Sequence of chain 21.E:
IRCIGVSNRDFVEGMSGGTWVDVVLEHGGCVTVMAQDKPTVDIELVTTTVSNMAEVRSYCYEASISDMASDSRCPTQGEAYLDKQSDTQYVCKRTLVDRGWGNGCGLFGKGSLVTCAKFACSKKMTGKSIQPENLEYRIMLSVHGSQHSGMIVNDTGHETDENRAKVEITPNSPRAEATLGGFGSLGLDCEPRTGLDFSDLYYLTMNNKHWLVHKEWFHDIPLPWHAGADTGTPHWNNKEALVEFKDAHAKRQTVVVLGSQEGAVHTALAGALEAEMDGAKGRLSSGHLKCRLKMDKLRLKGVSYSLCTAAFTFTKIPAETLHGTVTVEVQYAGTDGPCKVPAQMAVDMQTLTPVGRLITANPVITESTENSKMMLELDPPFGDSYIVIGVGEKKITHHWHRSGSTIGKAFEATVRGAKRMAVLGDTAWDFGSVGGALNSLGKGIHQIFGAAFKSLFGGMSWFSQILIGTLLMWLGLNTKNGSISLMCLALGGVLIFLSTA

The small molecule below binds the protein below.
Small molecule (SMILES): CC(=O)N[C@H]1[C@H](O[C@H]2[C@H](O)[C@@H](NC(C)=O)CO[C@@H]2CO)O[C@H](CO)[C@@H](O)[C@@H]1O

Binding-site contacts:
Ligand atom N2 contacts residue ASN154 of chain 21.E at 4.0 Å.
Ligand atom C1 contacts residue ASN154 of chain 21.E at 3.1 Å.
Ligand atom O7 contacts residue ASN154 of chain 21.E at 3.2 Å (h-bond).
Ligand atom C8 contacts residue ASN154 of chain 21.E at 4.5 Å.
Ligand atom O7 contacts residue THR156 of chain 21.E at 4.5 Å.
Ligand atom N2 contacts residue THR156 of chain 21.E at 3.2 Å.
Ligand atom O5 contacts residue MET151 of chain 21.E at 4.2 Å.
Ligand atom C2 contacts residue ASN154 of chain 21.E at 4.1 Å.
Ligand atom O6 contacts residue MET151 of chain 21.E at 3.5 Å.
Ligand atom C7 contacts residue ASN154 of chain 21.E at 3.7 Å.
Ligand atom C2 contacts residue THR156 of chain 21.E at 3.9 Å.
Ligand atom C1 contacts residue THR156 of chain 21.E at 3.6 Å.
Ligand atom O5 contacts residue ASN154 of chain 21.E at 3.8 Å.
Ligand atom C7 contacts residue THR156 of chain 21.E at 3.6 Å.
Ligand atom C3 contacts residue THR156 of chain 21.E at 4.4 Å.
Ligand atom C8 contacts residue THR156 of chain 21.E at 3.7 Å.